This protein binds this small molecule.
Small molecule (SMILES): CC(=O)N[C@@H]1[C@@H](O)[C@H](O)[C@@H](CO)O[C@H]1O

Sequence of chain 1.A:
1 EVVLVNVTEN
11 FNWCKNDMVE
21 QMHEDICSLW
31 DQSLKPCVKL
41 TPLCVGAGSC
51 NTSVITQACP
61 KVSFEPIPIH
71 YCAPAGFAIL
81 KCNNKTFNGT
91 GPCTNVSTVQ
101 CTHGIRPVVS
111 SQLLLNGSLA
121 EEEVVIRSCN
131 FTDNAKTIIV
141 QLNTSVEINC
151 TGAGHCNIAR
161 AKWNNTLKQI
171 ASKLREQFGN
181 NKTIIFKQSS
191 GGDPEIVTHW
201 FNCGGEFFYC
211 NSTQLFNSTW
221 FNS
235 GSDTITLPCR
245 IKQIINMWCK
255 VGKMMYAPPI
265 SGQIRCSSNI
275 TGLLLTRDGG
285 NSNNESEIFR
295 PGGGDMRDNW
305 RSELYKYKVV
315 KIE

Binding-site contacts:
Ligand atom O5 contacts residue NAG1 of chain 1.S at 4.1 Å.
Ligand atom C5 contacts residue ARG269 of chain 1.A at 3.4 Å.
Ligand atom N2 contacts residue ASN116 of chain 1.A at 3.0 Å (h-bond).
Ligand atom C5 contacts residue ASN116 of chain 1.A at 3.6 Å.
Ligand atom C1 contacts residue SER272 of chain 1.A at 3.5 Å.
Ligand atom O4 contacts residue GLU65 of chain 1.A at 3.2 Å (salt-bridge).
Ligand atom O6 contacts residue GLU65 of chain 1.A at 3.6 Å (salt-bridge).
Ligand atom C8 contacts residue LEU115 of chain 1.A at 4.3 Å (hydrophobic).
Ligand atom O7 contacts residue VAL108 of chain 1.A at 3.5 Å.
Ligand atom C6 contacts residue NAG1 of chain 1.S at 3.9 Å.
Ligand atom C7 contacts residue SER272 of chain 1.A at 3.9 Å.
Ligand atom O4 contacts residue ARG269 of chain 1.A at 3.1 Å (salt-bridge).
Ligand atom O3 contacts residue ARG269 of chain 1.A at 2.8 Å (salt-bridge).
Ligand atom O5 contacts residue ASN116 of chain 1.A at 2.3 Å (h-bond).
Ligand atom C2 contacts residue ASN116 of chain 1.A at 2.4 Å.
Ligand atom C4 contacts residue ARG269 of chain 1.A at 3.8 Å.
Ligand atom O3 contacts residue ILE268 of chain 1.A at 4.0 Å.
Ligand atom C4 contacts residue GLU65 of chain 1.A at 3.8 Å.
Ligand atom O3 contacts residue PRO66 of chain 1.A at 4.3 Å.
Ligand atom N2 contacts residue SER271 of chain 1.A at 3.9 Å.
Ligand atom C4 contacts residue PRO66 of chain 1.A at 4.0 Å (hydrophobic).
Ligand atom N2 contacts residue SER272 of chain 1.A at 3.2 Å.
Ligand atom C6 contacts residue GLU65 of chain 1.A at 3.6 Å.
Ligand atom O7 contacts residue ASN116 of chain 1.A at 3.4 Å (h-bond).
Ligand atom C3 contacts residue ARG269 of chain 1.A at 3.3 Å.
Ligand atom C7 contacts residue ASN116 of chain 1.A at 3.5 Å.
Ligand atom N2 contacts residue ARG269 of chain 1.A at 4.2 Å.
Ligand atom C1 contacts residue ASN116 of chain 1.A at 1.4 Å.
Ligand atom C8 contacts residue ASN202 of chain 1.A at 3.6 Å.
Ligand atom C6 contacts residue ARG269 of chain 1.A at 3.6 Å.
Ligand atom C8 contacts residue SER272 of chain 1.A at 3.6 Å.
Ligand atom C2 contacts residue SER272 of chain 1.A at 3.9 Å.
Ligand atom C4 contacts residue ASN116 of chain 1.A at 4.0 Å.
Ligand atom O6 contacts residue ARG106 of chain 1.A at 4.2 Å.
Ligand atom C5 contacts residue NAG1 of chain 1.S at 3.6 Å.
Ligand atom O6 contacts residue PRO66 of chain 1.A at 4.2 Å.
Ligand atom C3 contacts residue SER271 of chain 1.A at 3.9 Å.
Ligand atom C3 contacts residue ASN116 of chain 1.A at 3.7 Å.
Ligand atom C2 contacts residue SER271 of chain 1.A at 4.3 Å.
Ligand atom C8 contacts residue PHE201 of chain 1.A at 4.1 Å (hydrophobic).